Sequence of chain 1.A:
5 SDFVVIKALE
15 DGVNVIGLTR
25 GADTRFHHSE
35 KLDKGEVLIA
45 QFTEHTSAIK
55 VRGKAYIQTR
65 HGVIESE

Binding-site contacts:
Ligand atom O contacts residue ARG24 of chain 1.K at 3.6 Å.
Ligand atom CZ2 contacts residue THR50 of chain 1.A at 3.8 Å.
Ligand atom CB contacts residue THR28 of chain 1.K at 3.4 Å.
Ligand atom NE1 contacts residue ALA52 of chain 1.K at 4.0 Å.
Ligand atom C contacts residue THR47 of chain 1.A at 3.6 Å.
Ligand atom CD1 contacts residue GLN45 of chain 1.A at 3.8 Å.
Ligand atom CG contacts residue ALA52 of chain 1.K at 3.9 Å (hydrophobic).
Ligand atom CD1 contacts residue ALA52 of chain 1.K at 3.6 Å (hydrophobic).
Ligand atom CA contacts residue THR23 of chain 1.K at 3.8 Å.
Ligand atom CB contacts residue THR23 of chain 1.K at 3.6 Å.
Ligand atom O contacts residue THR47 of chain 1.A at 3.4 Å.
Ligand atom N contacts residue THR28 of chain 1.K at 3.0 Å (h-bond).
Ligand atom NE1 contacts residue SER51 of chain 1.K at 3.8 Å.
Ligand atom N contacts residue ASP27 of chain 1.K at 3.3 Å (salt-bridge).
Ligand atom NE1 contacts residue ALA44 of chain 1.A at 3.5 Å.
Ligand atom CZ2 contacts residue ALA44 of chain 1.A at 3.9 Å (hydrophobic).
Ligand atom C contacts residue THR50 of chain 1.A at 3.7 Å.
Ligand atom CG contacts residue SER51 of chain 1.K at 3.7 Å.
Ligand atom CB contacts residue SER51 of chain 1.K at 3.2 Å.
Ligand atom CA contacts residue THR28 of chain 1.K at 3.6 Å.
Ligand atom CE2 contacts residue GLN45 of chain 1.A at 4.0 Å.
Ligand atom CZ2 contacts residue ILE53 of chain 1.A at 3.9 Å (hydrophobic).
Ligand atom OXT contacts residue HIS49 of chain 1.A at 3.4 Å.
Ligand atom OXT contacts residue THR47 of chain 1.A at 2.8 Å (h-bond).
Ligand atom O contacts residue SER51 of chain 1.K at 2.4 Å (h-bond).
Ligand atom CE3 contacts residue HIS32 of chain 1.A at 4.0 Å.
Ligand atom O contacts residue GLY25 of chain 1.K at 3.3 Å (h-bond).
Ligand atom CA contacts residue GLY25 of chain 1.K at 3.7 Å.
Ligand atom N contacts residue GLY25 of chain 1.K at 2.9 Å (h-bond).
Ligand atom CE2 contacts residue ALA44 of chain 1.A at 3.9 Å (hydrophobic).
Ligand atom CD1 contacts residue SER51 of chain 1.K at 3.3 Å.
Ligand atom C contacts residue GLY25 of chain 1.K at 3.7 Å.
Ligand atom C contacts residue SER51 of chain 1.K at 3.1 Å.
Ligand atom CA contacts residue SER51 of chain 1.K at 3.6 Å.
Ligand atom OXT contacts residue THR50 of chain 1.A at 2.7 Å (h-bond).
Ligand atom CZ3 contacts residue GLY21 of chain 1.A at 3.6 Å.
Ligand atom NE1 contacts residue GLN45 of chain 1.A at 3.0 Å (h-bond).
Ligand atom OXT contacts residue GLY25 of chain 1.K at 3.8 Å.
Ligand atom CH2 contacts residue GLY21 of chain 1.A at 3.5 Å.
Ligand atom N contacts residue THR23 of chain 1.K at 3.0 Å (h-bond).

A small-molecule ligand and the protein it binds are described below.
Small molecule (SMILES): N[C@@H](Cc1c[nH]c2ccccc12)C(=O)O

Sequence of chain 1.K:
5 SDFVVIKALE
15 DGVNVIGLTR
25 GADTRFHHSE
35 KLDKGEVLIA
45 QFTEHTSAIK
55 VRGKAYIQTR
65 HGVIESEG